Binding-site contacts:
Ligand atom C28 contacts residue CYS271 of chain 1.A at 3.6 Å (hydrophobic).
Ligand atom C26 contacts residue ARG258 of chain 1.A at 3.8 Å.
Ligand atom C19 contacts residue THR201 of chain 1.A at 3.6 Å.
Ligand atom C29 contacts residue ARG258 of chain 1.A at 3.5 Å.
Ligand atom N contacts residue PHE384 of chain 1.A at 3.4 Å.
Ligand atom C28 contacts residue ARG258 of chain 1.A at 3.4 Å.
Ligand atom C14 contacts residue THR254 of chain 1.A at 3.5 Å.
Ligand atom C13 contacts residue THR254 of chain 1.A at 3.5 Å.
Ligand atom N3 contacts residue LYS291 of chain 1.A at 3.6 Å.
Ligand atom C1 contacts residue LEU200 of chain 1.A at 3.6 Å (hydrophobic).
Ligand atom N5 contacts residue THR254 of chain 1.A at 2.8 Å (h-bond).
Ligand atom C4 contacts residue TRP345 of chain 1.A at 3.7 Å (hydrophobic).
Ligand atom C27 contacts residue ARG258 of chain 1.A at 3.3 Å.
Ligand atom N3 contacts residue ARG258 of chain 1.A at 3.2 Å (salt-bridge).
Ligand atom C18 contacts residue PHE205 of chain 1.A at 3.5 Å (hydrophobic).
Ligand atom C21 contacts residue TRP176 of chain 1.A at 3.6 Å (hydrophobic).
Ligand atom C17 contacts residue PHE205 of chain 1.A at 3.7 Å (hydrophobic).
Ligand atom N2 contacts residue LYS291 of chain 1.A at 2.9 Å (salt-bridge).
Ligand atom C8 contacts residue MET204 of chain 1.A at 3.6 Å (hydrophobic).
Ligand atom C18 contacts residue THR201 of chain 1.A at 3.8 Å.
Ligand atom C36 contacts residue TRP176 of chain 1.A at 3.2 Å (hydrophobic).
Ligand atom O2 contacts residue TYR179 of chain 1.A at 3.7 Å.
Ligand atom C4 contacts residue PHE384 of chain 1.A at 3.6 Å (hydrophobic).
Ligand atom N4 contacts residue ARG258 of chain 1.A at 3.2 Å (salt-bridge).
Ligand atom C24 contacts residue ILE380 of chain 1.A at 3.7 Å (hydrophobic).
Ligand atom C13 contacts residue LYS291 of chain 1.A at 3.7 Å.
Ligand atom C29 contacts residue GLY197 of chain 1.A at 3.7 Å.
Ligand atom C5 contacts residue TRP345 of chain 1.A at 3.5 Å (hydrophobic).
Ligand atom C5 contacts residue GLY383 of chain 1.A at 3.7 Å.
Ligand atom C5 contacts residue PHE384 of chain 1.A at 3.7 Å (hydrophobic).
Ligand atom O1 contacts residue TYR179 of chain 1.A at 3.0 Å.
Ligand atom C28 contacts residue TRP176 of chain 1.A at 3.8 Å (hydrophobic).
Ligand atom C15 contacts residue THR254 of chain 1.A at 3.3 Å.
Ligand atom C10 contacts residue LYS291 of chain 1.A at 3.6 Å.
Ligand atom C9 contacts residue PHE348 of chain 1.A at 3.6 Å (hydrophobic).
Ligand atom C7 contacts residue PHE348 of chain 1.A at 3.7 Å (hydrophobic).
Ligand atom C21 contacts residue LEU200 of chain 1.A at 3.7 Å (hydrophobic).
Ligand atom C22 contacts residue TRP176 of chain 1.A at 3.7 Å (hydrophobic).
Ligand atom N contacts residue LEU200 of chain 1.A at 3.6 Å.
Ligand atom C30 contacts residue LEU200 of chain 1.A at 3.6 Å (hydrophobic).

A protein and the small-molecule ligand that binds it are described below.
Small molecule (SMILES): CCCc1nc2ccc(N(Cc3ccco3)C(=O)c3ccccc3)cc2c(=O)n1Cc1ccc(-c2ccccc2-c2nn[nH]n2)cc1

Sequence of chain 1.A:
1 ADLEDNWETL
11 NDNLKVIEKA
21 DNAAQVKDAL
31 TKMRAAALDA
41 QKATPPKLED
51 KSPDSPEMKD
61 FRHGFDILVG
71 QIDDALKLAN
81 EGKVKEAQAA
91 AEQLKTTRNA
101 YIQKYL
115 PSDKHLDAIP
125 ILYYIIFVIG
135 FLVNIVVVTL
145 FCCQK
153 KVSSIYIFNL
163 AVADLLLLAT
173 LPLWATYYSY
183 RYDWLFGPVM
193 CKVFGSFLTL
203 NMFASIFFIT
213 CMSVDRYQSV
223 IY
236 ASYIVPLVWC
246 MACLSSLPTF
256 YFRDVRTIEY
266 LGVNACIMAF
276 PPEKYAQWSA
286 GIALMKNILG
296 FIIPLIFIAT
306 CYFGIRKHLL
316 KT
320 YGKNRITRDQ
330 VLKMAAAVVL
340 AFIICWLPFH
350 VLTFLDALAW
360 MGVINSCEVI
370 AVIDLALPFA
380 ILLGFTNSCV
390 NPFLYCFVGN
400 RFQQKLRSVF